Sequence of chain 1.F:
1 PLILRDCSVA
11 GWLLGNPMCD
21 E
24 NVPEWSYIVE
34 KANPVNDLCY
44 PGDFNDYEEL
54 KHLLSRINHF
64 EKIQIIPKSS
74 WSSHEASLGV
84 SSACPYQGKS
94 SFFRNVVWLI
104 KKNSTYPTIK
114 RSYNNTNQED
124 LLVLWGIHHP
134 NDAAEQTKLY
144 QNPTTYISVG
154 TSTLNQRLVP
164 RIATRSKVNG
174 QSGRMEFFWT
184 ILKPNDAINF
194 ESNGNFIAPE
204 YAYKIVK

This protein binds this small molecule.
Small molecule (SMILES): CC(=O)N[C@H]1[C@H](O[C@H]2[C@H](O)[C@@H](NC(C)=O)CO[C@@H]2COC[C@]2(O)O[C@H](CO)[C@@H](O)[C@@H]2O)O[C@H](CO)[C@@H](O[C@@H]2O[C@H](CO[C@@H]3O[C@H](CO)[C@@H](O)[C@H](O)[C@@H]3O[C@H]3O[C@H](CO)[C@@H](O[C@@H]4O[C@H](CO[C@]5(C(=O)O)C[C@H](O)[C@@H](NC(C)=O)[C@H]([C@H](O)[C@H](O)CO)O5)[C@H](O)[C@H](O)[C@H]4O)[C@H](O)[C@H]3NC(C)=O)[C@@H](O)[C@H](O)[C@@H]2O)[C@@H]1O

Binding-site contacts:
Ligand atom C6 contacts residue ASN106 of chain 1.F at 4.2 Å.
Ligand atom C4 contacts residue ASN106 of chain 1.F at 4.0 Å.
Ligand atom O6 contacts residue THR108 of chain 1.F at 3.9 Å.
Ligand atom C3 contacts residue ASN106 of chain 1.F at 3.9 Å.
Ligand atom C2 contacts residue ASN106 of chain 1.F at 2.7 Å.
Ligand atom N2 contacts residue ASN106 of chain 1.F at 3.4 Å (h-bond).
Ligand atom C7 contacts residue ASN106 of chain 1.F at 4.0 Å.
Ligand atom C8 contacts residue ASN106 of chain 1.F at 4.2 Å.
Ligand atom O5 contacts residue ASN106 of chain 1.F at 1.9 Å (h-bond).
Ligand atom C1 contacts residue ASN106 of chain 1.F at 1.4 Å.
Ligand atom C5 contacts residue ASN106 of chain 1.F at 3.3 Å.
Ligand atom C6 contacts residue THR108 of chain 1.F at 4.5 Å.